A small-molecule ligand and the protein it binds are described below.
Small molecule (SMILES): O=C(O)c1sccc1S(=O)(=O)NC1CC1

Sequence of chain 1.B:
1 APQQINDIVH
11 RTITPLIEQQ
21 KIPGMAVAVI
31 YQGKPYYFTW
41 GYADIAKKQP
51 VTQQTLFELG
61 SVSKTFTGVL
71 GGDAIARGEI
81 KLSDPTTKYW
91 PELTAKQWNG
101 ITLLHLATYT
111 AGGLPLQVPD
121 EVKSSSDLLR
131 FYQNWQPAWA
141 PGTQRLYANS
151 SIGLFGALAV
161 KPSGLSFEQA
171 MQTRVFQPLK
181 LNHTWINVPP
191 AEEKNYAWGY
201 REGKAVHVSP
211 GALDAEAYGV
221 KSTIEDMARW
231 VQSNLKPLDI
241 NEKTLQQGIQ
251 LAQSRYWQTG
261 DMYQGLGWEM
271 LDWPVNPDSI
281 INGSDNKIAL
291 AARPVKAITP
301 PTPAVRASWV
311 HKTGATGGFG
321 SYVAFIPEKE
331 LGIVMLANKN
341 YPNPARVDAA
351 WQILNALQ

Binding-site contacts:
Ligand atom C02 contacts residue PRO237 of chain 1.B at 4.0 Å (hydrophobic).
Ligand atom O14 contacts residue ARG306 of chain 1.B at 2.9 Å (salt-bridge).
Ligand atom C01 contacts residue GLN250 of chain 1.B at 4.4 Å.
Ligand atom O14 contacts residue PRO327 of chain 1.B at 4.2 Å.
Ligand atom C12 contacts residue GLN250 of chain 1.B at 4.5 Å.
Ligand atom S06 contacts residue PRO237 of chain 1.B at 4.3 Å.
Ligand atom C05 contacts residue PRO237 of chain 1.B at 3.9 Å (hydrophobic).
Ligand atom O07 contacts residue PRO237 of chain 1.B at 3.8 Å.
Ligand atom O07 contacts residue LEU238 of chain 1.B at 4.0 Å.
Ligand atom S03 contacts residue LEU235 of chain 1.B at 4.4 Å.
Ligand atom S06 contacts residue GLN250 of chain 1.B at 3.6 Å.
Ligand atom C01 contacts residue ALA304 of chain 1.B at 3.7 Å (hydrophobic).
Ligand atom C12 contacts residue PRO303 of chain 1.B at 3.6 Å (hydrophobic).
Ligand atom C10 contacts residue GLN250 of chain 1.B at 4.1 Å.
Ligand atom O08 contacts residue LEU238 of chain 1.B at 3.4 Å.
Ligand atom C05 contacts residue ALA304 of chain 1.B at 4.5 Å (hydrophobic).
Ligand atom O08 contacts residue GLN250 of chain 1.B at 4.3 Å.
Ligand atom C02 contacts residue ALA304 of chain 1.B at 3.7 Å (hydrophobic).
Ligand atom C11 contacts residue GLN250 of chain 1.B at 3.3 Å.
Ligand atom C11 contacts residue PRO303 of chain 1.B at 4.2 Å (hydrophobic).
Ligand atom O15 contacts residue ARG306 of chain 1.B at 4.1 Å.
Ligand atom C11 contacts residue ALA304 of chain 1.B at 3.9 Å (hydrophobic).
Ligand atom S03 contacts residue ARG306 of chain 1.B at 4.2 Å.
Ligand atom S03 contacts residue PRO327 of chain 1.B at 3.6 Å.
Ligand atom N09 contacts residue ALA304 of chain 1.B at 4.4 Å.
Ligand atom C02 contacts residue ASN234 of chain 1.B at 4.2 Å.
Ligand atom S06 contacts residue LEU238 of chain 1.B at 4.4 Å.
Ligand atom C12 contacts residue ALA304 of chain 1.B at 3.6 Å (hydrophobic).
Ligand atom O07 contacts residue GLN250 of chain 1.B at 2.4 Å (h-bond).
Ligand atom C02 contacts residue GLN253 of chain 1.B at 3.5 Å.
Ligand atom C01 contacts residue PRO237 of chain 1.B at 3.4 Å (hydrophobic).
Ligand atom C10 contacts residue ALA304 of chain 1.B at 3.3 Å (hydrophobic).
Ligand atom N09 contacts residue GLN250 of chain 1.B at 3.9 Å.
Ligand atom C13 contacts residue ARG306 of chain 1.B at 3.8 Å.
Ligand atom S03 contacts residue GLN253 of chain 1.B at 4.2 Å.